Sequence of chain 2.A:
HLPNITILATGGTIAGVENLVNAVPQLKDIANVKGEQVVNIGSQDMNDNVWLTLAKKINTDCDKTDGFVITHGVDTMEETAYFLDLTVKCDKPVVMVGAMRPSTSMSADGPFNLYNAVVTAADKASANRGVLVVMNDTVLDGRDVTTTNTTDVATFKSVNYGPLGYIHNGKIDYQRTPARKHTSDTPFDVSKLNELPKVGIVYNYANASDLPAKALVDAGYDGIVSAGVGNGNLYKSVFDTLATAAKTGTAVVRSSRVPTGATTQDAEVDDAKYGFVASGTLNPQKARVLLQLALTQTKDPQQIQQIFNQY

Sequence of chain 2.B:
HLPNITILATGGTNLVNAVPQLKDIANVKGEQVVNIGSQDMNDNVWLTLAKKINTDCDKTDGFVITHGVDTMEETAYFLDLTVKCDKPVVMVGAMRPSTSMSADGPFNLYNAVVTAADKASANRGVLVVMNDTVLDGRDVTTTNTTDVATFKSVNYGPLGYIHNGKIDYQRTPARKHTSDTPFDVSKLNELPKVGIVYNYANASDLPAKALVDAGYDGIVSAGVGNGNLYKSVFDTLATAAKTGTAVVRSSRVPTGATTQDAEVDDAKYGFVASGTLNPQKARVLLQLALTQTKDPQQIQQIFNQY

Binding-site contacts:
Ligand atom C contacts residue GLY64 of chain 2.B at 4.2 Å.
Ligand atom OD2 contacts residue ALA121 of chain 2.B at 3.3 Å (h-bond).
Ligand atom CB contacts residue GLU290 of chain 2.A at 3.9 Å.
Ligand atom CA contacts residue ASP97 of chain 2.B at 4.1 Å.
Ligand atom C contacts residue ASP97 of chain 2.B at 4.4 Å.
Ligand atom O contacts residue ILE63 of chain 2.B at 4.3 Å.
Ligand atom OD2 contacts residue VAL96 of chain 2.B at 3.0 Å (h-bond).
Ligand atom CG contacts residue ALA121 of chain 2.B at 4.1 Å (hydrophobic).
Ligand atom CB contacts residue ASP97 of chain 2.B at 3.8 Å.
Ligand atom O contacts residue GLY64 of chain 2.B at 3.4 Å.
Ligand atom OXT contacts residue GLY95 of chain 2.B at 3.2 Å.
Ligand atom N contacts residue GLN66 of chain 2.B at 3.3 Å (h-bond).
Ligand atom O contacts residue GLN66 of chain 2.B at 4.0 Å.
Ligand atom C contacts residue VAL96 of chain 2.B at 4.2 Å (hydrophobic).
Ligand atom C contacts residue GLY95 of chain 2.B at 3.5 Å.
Ligand atom C contacts residue SER65 of chain 2.B at 3.4 Å.
Ligand atom O contacts residue GLY95 of chain 2.B at 3.5 Å.
Ligand atom OXT contacts residue ASP97 of chain 2.B at 3.6 Å.
Ligand atom C contacts residue GLN66 of chain 2.B at 3.7 Å.
Ligand atom OXT contacts residue GLY64 of chain 2.B at 4.4 Å.
Ligand atom N contacts residue ASP97 of chain 2.B at 3.1 Å (salt-bridge).
Ligand atom OD1 contacts residue GLY95 of chain 2.B at 4.3 Å.
Ligand atom CG contacts residue GLY95 of chain 2.B at 3.9 Å.
Ligand atom O contacts residue SER65 of chain 2.B at 3.0 Å (h-bond).
Ligand atom N contacts residue GLU290 of chain 2.A at 2.6 Å (salt-bridge).
Ligand atom OXT contacts residue VAL96 of chain 2.B at 3.5 Å (h-bond).
Ligand atom N contacts residue ASN255 of chain 2.A at 3.5 Å (h-bond).
Ligand atom CA contacts residue GLN66 of chain 2.B at 4.0 Å.
Ligand atom CB contacts residue VAL96 of chain 2.B at 4.0 Å (hydrophobic).
Ligand atom CA contacts residue GLU290 of chain 2.A at 3.4 Å.
Ligand atom OD2 contacts residue GLY95 of chain 2.B at 3.5 Å.
Ligand atom OXT contacts residue GLN66 of chain 2.B at 3.8 Å.
Ligand atom CG contacts residue VAL96 of chain 2.B at 3.8 Å (hydrophobic).
Ligand atom OXT contacts residue SER65 of chain 2.B at 2.4 Å (h-bond).

A protein and the small-molecule ligand that binds it are described below.
Small molecule (SMILES): N[C@@H](CC(=O)O)C(=O)O